This protein binds this small molecule.
Small molecule (SMILES): CC(=O)N[C@H]1[C@H](O[C@H]2[C@H](O)[C@@H](NC(C)=O)CO[C@@H]2CO)O[C@H](CO)[C@@H](O[C@@H]2O[C@H](CO)[C@@H](O)[C@H](O)[C@@H]2O)[C@@H]1O

Sequence of chain 2.A:
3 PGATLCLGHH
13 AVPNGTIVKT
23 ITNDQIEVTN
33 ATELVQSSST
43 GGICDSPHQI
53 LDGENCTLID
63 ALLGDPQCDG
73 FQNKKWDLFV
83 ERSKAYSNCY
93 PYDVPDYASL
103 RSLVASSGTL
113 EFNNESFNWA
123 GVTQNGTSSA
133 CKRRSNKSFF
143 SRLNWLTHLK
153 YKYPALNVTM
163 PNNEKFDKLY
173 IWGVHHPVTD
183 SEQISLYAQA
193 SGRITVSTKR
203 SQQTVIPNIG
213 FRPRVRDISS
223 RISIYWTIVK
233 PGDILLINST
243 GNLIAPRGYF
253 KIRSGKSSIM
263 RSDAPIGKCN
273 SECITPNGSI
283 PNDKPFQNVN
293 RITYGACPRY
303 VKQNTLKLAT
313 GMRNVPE

Sequence of chain 3.A:
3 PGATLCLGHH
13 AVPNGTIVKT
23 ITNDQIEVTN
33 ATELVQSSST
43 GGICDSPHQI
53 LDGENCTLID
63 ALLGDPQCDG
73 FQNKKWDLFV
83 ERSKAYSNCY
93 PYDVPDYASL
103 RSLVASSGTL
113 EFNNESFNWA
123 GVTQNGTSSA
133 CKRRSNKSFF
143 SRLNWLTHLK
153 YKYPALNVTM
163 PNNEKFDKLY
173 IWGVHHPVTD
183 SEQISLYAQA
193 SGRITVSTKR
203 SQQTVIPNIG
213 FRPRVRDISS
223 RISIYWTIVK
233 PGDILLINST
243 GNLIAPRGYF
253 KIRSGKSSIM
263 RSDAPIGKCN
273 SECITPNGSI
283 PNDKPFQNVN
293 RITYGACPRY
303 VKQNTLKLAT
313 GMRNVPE

Binding-site contacts:
Ligand atom C4 contacts residue ARG216 of chain 2.A at 4.2 Å.
Ligand atom C2 contacts residue PHE213 of chain 2.A at 4.3 Å (hydrophobic).
Ligand atom C1 contacts residue ARG216 of chain 2.A at 4.1 Å.
Ligand atom C6 contacts residue THR161 of chain 3.A at 3.4 Å.
Ligand atom C5 contacts residue LEU238 of chain 3.A at 4.1 Å (hydrophobic).
Ligand atom C7 contacts residue NAG1 of chain 3.F at 4.2 Å.
Ligand atom C1 contacts residue ASN159 of chain 3.A at 1.4 Å.
Ligand atom C8 contacts residue ILE236 of chain 3.A at 3.8 Å (hydrophobic).
Ligand atom C6 contacts residue LEU238 of chain 3.A at 4.0 Å (hydrophobic).
Ligand atom C5 contacts residue ASP219 of chain 2.A at 4.3 Å.
Ligand atom C7 contacts residue ARG216 of chain 2.A at 3.9 Å.
Ligand atom C2 contacts residue ASN159 of chain 3.A at 2.4 Å.
Ligand atom C3 contacts residue PHE213 of chain 2.A at 3.9 Å (hydrophobic).
Ligand atom C2 contacts residue ARG216 of chain 2.A at 4.3 Å.
Ligand atom O6 contacts residue ARG216 of chain 2.A at 3.5 Å (salt-bridge).
Ligand atom O7 contacts residue ARG214 of chain 2.A at 4.3 Å.
Ligand atom O3 contacts residue PHE213 of chain 2.A at 4.3 Å.
Ligand atom O5 contacts residue LEU238 of chain 3.A at 4.3 Å.
Ligand atom C7 contacts residue ASN159 of chain 3.A at 3.5 Å.
Ligand atom O4 contacts residue ASP219 of chain 2.A at 4.4 Å.
Ligand atom O7 contacts residue PRO215 of chain 2.A at 3.5 Å.
Ligand atom C4 contacts residue ASN159 of chain 3.A at 4.2 Å.
Ligand atom C8 contacts residue ARG216 of chain 2.A at 4.4 Å.
Ligand atom O6 contacts residue THR161 of chain 3.A at 3.3 Å (h-bond).
Ligand atom C3 contacts residue ASN159 of chain 3.A at 3.8 Å.
Ligand atom O7 contacts residue ASN159 of chain 3.A at 3.6 Å (h-bond).
Ligand atom N2 contacts residue ASN159 of chain 3.A at 2.9 Å (h-bond).
Ligand atom C8 contacts residue NAG1 of chain 3.F at 3.8 Å.
Ligand atom N2 contacts residue PHE213 of chain 2.A at 3.5 Å.
Ligand atom C7 contacts residue PRO215 of chain 2.A at 4.3 Å (hydrophobic).
Ligand atom C5 contacts residue ASN159 of chain 3.A at 3.6 Å.
Ligand atom C8 contacts residue PRO215 of chain 2.A at 4.2 Å (hydrophobic).
Ligand atom C7 contacts residue PHE213 of chain 2.A at 4.2 Å (hydrophobic).
Ligand atom O7 contacts residue ARG216 of chain 2.A at 2.9 Å (salt-bridge).
Ligand atom C3 contacts residue ARG216 of chain 2.A at 4.4 Å.
Ligand atom C1 contacts residue PHE213 of chain 2.A at 4.0 Å (hydrophobic).
Ligand atom O5 contacts residue ASN159 of chain 3.A at 2.3 Å (h-bond).
Ligand atom C8 contacts residue PHE213 of chain 2.A at 3.7 Å (hydrophobic).
Ligand atom C8 contacts residue NAG2 of chain 3.F at 3.6 Å.
Ligand atom O3 contacts residue ARG216 of chain 2.A at 3.8 Å.